Binding-site contacts:
Ligand atom C10 contacts residue ILE122 of chain 1.I at 3.9 Å (hydrophobic).
Ligand atom C5 contacts residue VAL109 of chain 1.I at 3.9 Å (hydrophobic).
Ligand atom C4 contacts residue VAL109 of chain 1.I at 3.3 Å (hydrophobic).
Ligand atom C13 contacts residue GLU16 of chain 1.I at 3.8 Å.
Ligand atom O2 contacts residue TYR147 of chain 1.I at 3.8 Å.
Ligand atom C14 contacts residue GLU17 of chain 1.I at 4.0 Å.
Ligand atom O3 contacts residue ILE122 of chain 1.I at 3.1 Å.
Ligand atom C14 contacts residue LEU25 of chain 1.I at 3.6 Å (hydrophobic).
Ligand atom C12 contacts residue TYR150 of chain 1.I at 3.1 Å (hydrophobic).
Ligand atom C14 contacts residue SER18 of chain 1.I at 3.5 Å.
Ligand atom C3 contacts residue LEU29 of chain 1.I at 4.0 Å (hydrophobic).
Ligand atom O1 contacts residue TYR150 of chain 1.I at 3.0 Å.
Ligand atom N contacts residue ILE122 of chain 1.I at 4.0 Å.
Ligand atom C9 contacts residue ILE122 of chain 1.I at 4.1 Å (hydrophobic).
Ligand atom C13 contacts residue TYR150 of chain 1.I at 3.2 Å (hydrophobic).
Ligand atom C13 contacts residue LEU25 of chain 1.I at 3.5 Å (hydrophobic).
Ligand atom C16 contacts residue ILE122 of chain 1.I at 4.0 Å (hydrophobic).
Ligand atom C16 contacts residue GLU16 of chain 1.I at 3.5 Å.
Ligand atom C12 contacts residue LEU25 of chain 1.I at 4.1 Å (hydrophobic).
Ligand atom C11 contacts residue GLU16 of chain 1.I at 3.9 Å.
Ligand atom C6 contacts residue ILE122 of chain 1.I at 4.1 Å (hydrophobic).
Ligand atom O3 contacts residue LYS14 of chain 1.I at 3.7 Å.
Ligand atom C15 contacts residue GLY120 of chain 1.I at 3.9 Å.
Ligand atom C13 contacts residue SER18 of chain 1.I at 3.7 Å.
Ligand atom C14 contacts residue GLU16 of chain 1.I at 3.8 Å.
Ligand atom C15 contacts residue GLU16 of chain 1.I at 3.4 Å.
Ligand atom C8 contacts residue ILE122 of chain 1.I at 4.0 Å (hydrophobic).
Ligand atom C2 contacts residue LEU29 of chain 1.I at 3.7 Å (hydrophobic).
Ligand atom O2 contacts residue ALA146 of chain 1.I at 4.0 Å.
Ligand atom C6 contacts residue VAL109 of chain 1.I at 3.6 Å (hydrophobic).
Ligand atom N contacts residue TYR150 of chain 1.I at 4.1 Å.
Ligand atom C1 contacts residue LEU29 of chain 1.I at 4.0 Å (hydrophobic).
Ligand atom C8 contacts residue ALA146 of chain 1.I at 4.0 Å (hydrophobic).
Ligand atom O2 contacts residue LYS14 of chain 1.I at 4.0 Å.
Ligand atom C12 contacts residue GLU16 of chain 1.I at 3.9 Å.
Ligand atom C6 contacts residue TYR90 of chain 1.I at 3.9 Å (hydrophobic).
Ligand atom C3 contacts residue VAL109 of chain 1.I at 3.5 Å (hydrophobic).
Ligand atom O1 contacts residue ALA146 of chain 1.I at 3.7 Å.
Ligand atom C7 contacts residue ILE122 of chain 1.I at 3.9 Å (hydrophobic).
Ligand atom O1 contacts residue TYR147 of chain 1.I at 4.0 Å.

The small molecule below binds the protein below.
Small molecule (SMILES): O=S(=O)(O)c1cccc2cccc(Nc3ccccc3)c12

Sequence of chain 1.I:
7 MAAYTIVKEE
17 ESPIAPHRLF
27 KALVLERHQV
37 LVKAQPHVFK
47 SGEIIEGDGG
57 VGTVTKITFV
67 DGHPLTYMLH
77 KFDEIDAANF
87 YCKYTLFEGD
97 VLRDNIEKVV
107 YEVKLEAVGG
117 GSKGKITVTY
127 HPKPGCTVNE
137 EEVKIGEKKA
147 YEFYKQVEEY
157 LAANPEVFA